Sequence of chain 1.A:
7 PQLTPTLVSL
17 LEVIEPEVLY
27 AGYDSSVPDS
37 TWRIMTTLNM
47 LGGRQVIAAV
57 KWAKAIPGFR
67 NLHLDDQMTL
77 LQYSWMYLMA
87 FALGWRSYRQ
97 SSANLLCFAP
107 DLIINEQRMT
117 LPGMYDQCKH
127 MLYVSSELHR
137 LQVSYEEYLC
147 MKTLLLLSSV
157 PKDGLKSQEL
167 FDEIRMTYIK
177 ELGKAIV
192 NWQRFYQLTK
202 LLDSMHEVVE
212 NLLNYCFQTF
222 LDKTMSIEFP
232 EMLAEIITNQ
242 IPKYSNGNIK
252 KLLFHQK

This small molecule binds to this protein.
Small molecule (SMILES): CSCC[C@H](NC(=O)[C@H](CC(C)C)NC(=O)[C@H](CC(C)C)NC(=O)[C@H](CCC(=O)O)NC(=O)[C@H](CC1=c2ccccc2=NC1)NC(=O)[C@H](CC(C)C)NC(=O)[C@H](C)NC(=O)[C@H](CO)NC(=O)[C@@H](N)CO)C(=O)N[C@H](C=O)CCC(=O)O

Binding-site contacts:
Ligand atom CA contacts residue GLU236 of chain 1.A at 3.8 Å.
Ligand atom O contacts residue ARG66 of chain 1.A at 2.7 Å (salt-bridge).
Ligand atom CB contacts residue MET233 of chain 1.A at 3.6 Å (hydrophobic).
Ligand atom CH2 contacts residue ASP71 of chain 1.A at 3.5 Å.
Ligand atom CD2 contacts residue GLN78 of chain 1.A at 3.4 Å.
Ligand atom CA contacts residue GLN78 of chain 1.A at 4.0 Å.
Ligand atom CA contacts residue LYS60 of chain 1.A at 3.8 Å.
Ligand atom CD1 contacts residue MET74 of chain 1.A at 3.7 Å (hydrophobic).
Ligand atom N contacts residue GLU236 of chain 1.A at 3.4 Å (salt-bridge).
Ligand atom N contacts residue MET233 of chain 1.A at 4.0 Å.
Ligand atom CH2 contacts residue LEU70 of chain 1.A at 3.9 Å (hydrophobic).
Ligand atom O contacts residue LYS60 of chain 1.A at 2.8 Å (salt-bridge).
Ligand atom CD2 contacts residue LEU77 of chain 1.A at 4.0 Å (hydrophobic).
Ligand atom CD2 contacts residue VAL56 of chain 1.A at 3.1 Å (hydrophobic).
Ligand atom SD contacts residue LEU70 of chain 1.A at 4.0 Å.
Ligand atom CD2 contacts residue GLN73 of chain 1.A at 3.4 Å.
Ligand atom C contacts residue LYS60 of chain 1.A at 3.6 Å.
Ligand atom O contacts residue LYS60 of chain 1.A at 3.0 Å (salt-bridge).
Ligand atom CD2 contacts residue ARG66 of chain 1.A at 3.8 Å.
Ligand atom CB contacts residue LYS60 of chain 1.A at 3.5 Å.
Ligand atom CD2 contacts residue MET233 of chain 1.A at 3.8 Å (hydrophobic).
Ligand atom CD1 contacts residue VAL56 of chain 1.A at 3.5 Å (hydrophobic).
Ligand atom C contacts residue GLU236 of chain 1.A at 3.8 Å.
Ligand atom CA contacts residue GLU236 of chain 1.A at 3.7 Å.
Ligand atom C contacts residue MET233 of chain 1.A at 3.7 Å (hydrophobic).
Ligand atom CG contacts residue VAL56 of chain 1.A at 3.4 Å (hydrophobic).
Ligand atom C contacts residue ARG66 of chain 1.A at 3.7 Å.
Ligand atom CE3 contacts residue MET74 of chain 1.A at 3.8 Å (hydrophobic).
Ligand atom CB contacts residue GLU236 of chain 1.A at 3.3 Å.
Ligand atom O contacts residue MET233 of chain 1.A at 3.5 Å.
Ligand atom CD2 contacts residue MET74 of chain 1.A at 3.8 Å (hydrophobic).
Ligand atom C contacts residue LYS60 of chain 1.A at 4.0 Å.
Ligand atom CZ3 contacts residue MET74 of chain 1.A at 4.0 Å (hydrophobic).
Ligand atom CB contacts residue GLU236 of chain 1.A at 3.9 Å.
Ligand atom N contacts residue LYS60 of chain 1.A at 3.9 Å.
Ligand atom CZ3 contacts residue ASP71 of chain 1.A at 3.6 Å.
Ligand atom CD2 contacts residue LYS60 of chain 1.A at 3.9 Å.
Ligand atom CD2 contacts residue ILE53 of chain 1.A at 3.9 Å (hydrophobic).
Ligand atom N contacts residue GLU236 of chain 1.A at 2.9 Å (salt-bridge).
Ligand atom N contacts residue GLN78 of chain 1.A at 3.9 Å.